Binding-site contacts:
Ligand atom C7 contacts residue ASN14 of chain 3.A at 3.1 Å.
Ligand atom C2 contacts residue ASN14 of chain 3.A at 2.2 Å.
Ligand atom O7 contacts residue ASN14 of chain 3.A at 3.1 Å (h-bond).
Ligand atom C4 contacts residue ASN14 of chain 3.A at 4.1 Å.
Ligand atom C5 contacts residue ASN14 of chain 3.A at 3.7 Å.
Ligand atom C8 contacts residue THR29 of chain 3.A at 3.5 Å.
Ligand atom N2 contacts residue ASN14 of chain 3.A at 2.7 Å (h-bond).
Ligand atom C8 contacts residue ASN14 of chain 3.A at 3.4 Å.
Ligand atom C3 contacts residue ASN14 of chain 3.A at 3.6 Å.
Ligand atom C8 contacts residue ASN30 of chain 3.A at 4.2 Å.
Ligand atom O5 contacts residue ASN14 of chain 3.A at 2.4 Å (h-bond).
Ligand atom C8 contacts residue THR16 of chain 3.A at 3.9 Å.
Ligand atom C1 contacts residue ASN14 of chain 3.A at 1.4 Å.

Sequence of chain 3.A:
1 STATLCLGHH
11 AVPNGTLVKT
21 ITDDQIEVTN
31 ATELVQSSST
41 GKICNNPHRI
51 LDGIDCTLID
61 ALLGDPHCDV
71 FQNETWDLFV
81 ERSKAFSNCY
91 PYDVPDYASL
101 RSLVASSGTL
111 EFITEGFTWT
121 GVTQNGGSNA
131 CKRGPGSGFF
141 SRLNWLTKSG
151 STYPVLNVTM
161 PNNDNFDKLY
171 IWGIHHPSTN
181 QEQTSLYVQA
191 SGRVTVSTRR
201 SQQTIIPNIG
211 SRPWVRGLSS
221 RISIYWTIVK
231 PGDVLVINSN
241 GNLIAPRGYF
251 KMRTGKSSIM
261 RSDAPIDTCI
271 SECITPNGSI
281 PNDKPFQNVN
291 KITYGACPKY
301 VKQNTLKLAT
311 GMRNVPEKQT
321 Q

A protein and the small-molecule ligand that binds it are described below.
Small molecule (SMILES): CC(=O)N[C@@H]1[C@@H](O)[C@H](O)[C@@H](CO)O[C@H]1O